Sequence of chain 1.C:
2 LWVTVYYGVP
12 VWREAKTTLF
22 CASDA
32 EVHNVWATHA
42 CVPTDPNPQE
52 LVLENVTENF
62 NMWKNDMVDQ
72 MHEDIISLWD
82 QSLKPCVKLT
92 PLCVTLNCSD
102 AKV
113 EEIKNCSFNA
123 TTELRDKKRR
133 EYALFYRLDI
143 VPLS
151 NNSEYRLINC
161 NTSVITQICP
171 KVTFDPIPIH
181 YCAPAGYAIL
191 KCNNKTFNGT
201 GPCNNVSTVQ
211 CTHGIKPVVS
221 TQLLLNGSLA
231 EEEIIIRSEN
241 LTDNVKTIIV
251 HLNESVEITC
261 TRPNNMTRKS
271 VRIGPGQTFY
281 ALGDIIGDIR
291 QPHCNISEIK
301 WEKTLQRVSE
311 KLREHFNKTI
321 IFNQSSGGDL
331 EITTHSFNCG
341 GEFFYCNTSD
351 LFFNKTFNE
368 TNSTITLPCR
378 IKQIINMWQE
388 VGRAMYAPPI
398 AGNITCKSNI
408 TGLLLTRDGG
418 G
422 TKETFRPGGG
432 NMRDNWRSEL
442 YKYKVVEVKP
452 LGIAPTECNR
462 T

Binding-site contacts:
Ligand atom O7 contacts residue ASN98 of chain 1.C at 4.0 Å.
Ligand atom C5 contacts residue ASN98 of chain 1.C at 3.6 Å.
Ligand atom C7 contacts residue ASN98 of chain 1.C at 3.6 Å.
Ligand atom O5 contacts residue ASN98 of chain 1.C at 2.4 Å (h-bond).
Ligand atom C3 contacts residue ASN98 of chain 1.C at 3.8 Å.
Ligand atom C8 contacts residue GLU154 of chain 1.C at 3.4 Å.
Ligand atom N2 contacts residue ASN98 of chain 1.C at 2.9 Å (h-bond).
Ligand atom C4 contacts residue ASN98 of chain 1.C at 4.3 Å.
Ligand atom C2 contacts residue ASN98 of chain 1.C at 2.5 Å.
Ligand atom C1 contacts residue ASN98 of chain 1.C at 1.4 Å.

This protein binds this small molecule.
Small molecule (SMILES): CC(=O)N[C@H]1[C@H](O[C@H]2[C@H](O)[C@@H](NC(C)=O)CO[C@@H]2CO)O[C@H](CO)[C@@H](O)[C@@H]1O